Sequence of chain 1.C:
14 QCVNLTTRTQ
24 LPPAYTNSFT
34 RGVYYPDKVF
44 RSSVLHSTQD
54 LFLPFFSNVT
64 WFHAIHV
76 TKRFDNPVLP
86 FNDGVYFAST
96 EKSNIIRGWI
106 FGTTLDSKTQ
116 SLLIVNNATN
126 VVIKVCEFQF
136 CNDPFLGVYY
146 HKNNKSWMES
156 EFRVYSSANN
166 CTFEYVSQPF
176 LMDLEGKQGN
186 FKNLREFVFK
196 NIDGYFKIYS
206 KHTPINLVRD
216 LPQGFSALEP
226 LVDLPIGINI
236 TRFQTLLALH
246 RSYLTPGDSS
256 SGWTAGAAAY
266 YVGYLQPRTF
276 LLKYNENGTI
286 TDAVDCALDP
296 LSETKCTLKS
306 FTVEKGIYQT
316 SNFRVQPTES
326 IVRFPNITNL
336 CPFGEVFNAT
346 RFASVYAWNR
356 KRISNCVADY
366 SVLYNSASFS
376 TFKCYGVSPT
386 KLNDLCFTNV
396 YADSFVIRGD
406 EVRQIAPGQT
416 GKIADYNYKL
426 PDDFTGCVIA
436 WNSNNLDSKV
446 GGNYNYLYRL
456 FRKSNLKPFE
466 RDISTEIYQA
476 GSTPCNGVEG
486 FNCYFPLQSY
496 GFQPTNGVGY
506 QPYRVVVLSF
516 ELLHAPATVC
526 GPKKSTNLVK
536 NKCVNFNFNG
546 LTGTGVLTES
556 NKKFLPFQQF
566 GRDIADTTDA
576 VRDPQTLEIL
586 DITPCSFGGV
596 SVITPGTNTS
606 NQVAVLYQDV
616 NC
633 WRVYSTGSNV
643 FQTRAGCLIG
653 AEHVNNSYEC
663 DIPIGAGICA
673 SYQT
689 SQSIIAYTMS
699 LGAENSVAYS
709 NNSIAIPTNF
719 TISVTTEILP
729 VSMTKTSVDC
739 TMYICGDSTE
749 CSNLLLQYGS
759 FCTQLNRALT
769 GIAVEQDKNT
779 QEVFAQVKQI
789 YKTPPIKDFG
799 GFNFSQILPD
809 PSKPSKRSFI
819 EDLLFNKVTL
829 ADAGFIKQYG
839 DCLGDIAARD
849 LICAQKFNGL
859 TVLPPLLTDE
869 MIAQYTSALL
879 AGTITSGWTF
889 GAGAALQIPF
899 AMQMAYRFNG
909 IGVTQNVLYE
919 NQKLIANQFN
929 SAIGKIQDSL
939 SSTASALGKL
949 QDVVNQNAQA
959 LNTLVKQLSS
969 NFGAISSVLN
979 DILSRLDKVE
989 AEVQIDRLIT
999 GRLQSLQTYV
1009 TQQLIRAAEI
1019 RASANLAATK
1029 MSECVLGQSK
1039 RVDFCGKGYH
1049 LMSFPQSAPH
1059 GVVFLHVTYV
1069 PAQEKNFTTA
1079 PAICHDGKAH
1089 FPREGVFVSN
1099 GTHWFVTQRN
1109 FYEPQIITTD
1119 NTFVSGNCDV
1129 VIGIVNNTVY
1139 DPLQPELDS

This small molecule binds to this protein.
Small molecule (SMILES): CC(=O)N[C@H]1[C@H](O[C@H]2[C@H](O)[C@@H](NC(C)=O)CO[C@@H]2CO)O[C@H](CO)[C@@H](O)[C@@H]1O

Sequence of chain 1.B:
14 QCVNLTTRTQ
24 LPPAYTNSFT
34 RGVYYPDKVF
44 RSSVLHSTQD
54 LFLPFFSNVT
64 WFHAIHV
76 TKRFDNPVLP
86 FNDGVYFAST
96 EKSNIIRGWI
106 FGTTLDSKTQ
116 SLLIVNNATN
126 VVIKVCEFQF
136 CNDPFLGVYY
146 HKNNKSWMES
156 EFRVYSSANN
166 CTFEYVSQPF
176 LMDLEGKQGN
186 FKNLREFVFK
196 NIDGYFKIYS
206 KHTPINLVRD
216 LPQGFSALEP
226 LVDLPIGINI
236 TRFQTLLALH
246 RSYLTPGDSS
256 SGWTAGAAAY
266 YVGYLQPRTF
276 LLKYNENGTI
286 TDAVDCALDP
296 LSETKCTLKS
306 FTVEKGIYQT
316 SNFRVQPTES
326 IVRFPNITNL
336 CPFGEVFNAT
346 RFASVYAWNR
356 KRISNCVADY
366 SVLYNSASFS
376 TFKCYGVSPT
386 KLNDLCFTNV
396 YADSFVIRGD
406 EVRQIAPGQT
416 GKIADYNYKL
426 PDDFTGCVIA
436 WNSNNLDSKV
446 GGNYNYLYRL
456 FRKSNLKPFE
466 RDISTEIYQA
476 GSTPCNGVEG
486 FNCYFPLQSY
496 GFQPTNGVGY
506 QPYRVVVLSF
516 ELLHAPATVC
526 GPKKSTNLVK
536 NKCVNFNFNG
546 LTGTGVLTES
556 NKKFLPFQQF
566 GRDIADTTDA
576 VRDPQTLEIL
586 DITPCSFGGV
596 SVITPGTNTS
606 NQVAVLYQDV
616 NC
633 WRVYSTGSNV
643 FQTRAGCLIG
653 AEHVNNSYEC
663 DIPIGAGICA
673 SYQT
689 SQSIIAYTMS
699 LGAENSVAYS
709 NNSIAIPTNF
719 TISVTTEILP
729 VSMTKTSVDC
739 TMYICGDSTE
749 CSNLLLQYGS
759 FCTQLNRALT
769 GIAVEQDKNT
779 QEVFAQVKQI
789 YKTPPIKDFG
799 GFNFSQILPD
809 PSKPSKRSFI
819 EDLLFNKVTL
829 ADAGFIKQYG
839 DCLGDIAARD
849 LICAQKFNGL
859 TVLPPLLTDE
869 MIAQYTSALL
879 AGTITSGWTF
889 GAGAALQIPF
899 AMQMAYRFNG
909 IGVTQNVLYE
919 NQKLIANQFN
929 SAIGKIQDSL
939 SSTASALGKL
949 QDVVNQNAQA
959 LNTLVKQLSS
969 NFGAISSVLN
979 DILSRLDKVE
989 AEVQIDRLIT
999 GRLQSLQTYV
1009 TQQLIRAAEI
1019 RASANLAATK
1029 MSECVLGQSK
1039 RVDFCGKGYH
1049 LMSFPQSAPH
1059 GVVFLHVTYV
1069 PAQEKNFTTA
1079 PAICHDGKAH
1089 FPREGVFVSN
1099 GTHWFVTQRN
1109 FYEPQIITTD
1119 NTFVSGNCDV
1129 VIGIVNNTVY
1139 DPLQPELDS

Binding-site contacts:
Ligand atom O7 contacts residue ILE834 of chain 1.C at 4.3 Å.
Ligand atom O6 contacts residue ASN616 of chain 1.B at 4.4 Å.
Ligand atom C1 contacts residue ASN616 of chain 1.B at 1.4 Å.
Ligand atom N2 contacts residue ASN616 of chain 1.B at 2.9 Å (h-bond).
Ligand atom C2 contacts residue ASN616 of chain 1.B at 2.5 Å.
Ligand atom C7 contacts residue ASN616 of chain 1.B at 3.8 Å.
Ligand atom C3 contacts residue ASN616 of chain 1.B at 3.8 Å.
Ligand atom C7 contacts residue GLN644 of chain 1.B at 4.2 Å.
Ligand atom C8 contacts residue ILE834 of chain 1.C at 3.8 Å (hydrophobic).
Ligand atom O5 contacts residue ASN616 of chain 1.B at 2.3 Å (h-bond).
Ligand atom C8 contacts residue THR645 of chain 1.B at 4.0 Å.
Ligand atom O7 contacts residue ASN616 of chain 1.B at 4.0 Å.
Ligand atom C7 contacts residue ILE834 of chain 1.C at 4.2 Å (hydrophobic).
Ligand atom C8 contacts residue GLN644 of chain 1.B at 4.0 Å.
Ligand atom C5 contacts residue ASN616 of chain 1.B at 3.6 Å.
Ligand atom C4 contacts residue ASN616 of chain 1.B at 4.2 Å.
Ligand atom C8 contacts residue ARG646 of chain 1.B at 4.0 Å.
Ligand atom N2 contacts residue GLN644 of chain 1.B at 4.1 Å.